The small molecule below binds the protein below.
Small molecule (SMILES): OC[C@H]1O[C@@](CO)(O[C@H]2O[C@H](CO)[C@@H](O)[C@H](O)[C@H]2O)[C@@H](O)[C@@H]1O

Sequence of chain 1.A:
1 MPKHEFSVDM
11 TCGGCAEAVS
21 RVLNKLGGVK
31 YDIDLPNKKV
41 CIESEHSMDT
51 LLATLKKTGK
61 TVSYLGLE

Binding-site contacts:
Ligand atom O4 contacts residue THR11 of chain 1.A at 4.2 Å.
Ligand atom C5 contacts residue THR11 of chain 1.A at 4.2 Å.
Ligand atom O6 contacts residue CYS12 of chain 1.B at 4.1 Å.
Ligand atom O6 contacts residue THR11 of chain 1.A at 3.8 Å.
Ligand atom C6 contacts residue THR11 of chain 1.A at 3.1 Å.

Sequence of chain 1.B:
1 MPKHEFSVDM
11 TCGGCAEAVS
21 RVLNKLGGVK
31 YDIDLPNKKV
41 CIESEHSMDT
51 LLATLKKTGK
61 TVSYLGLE